Sequence of chain 1.A:
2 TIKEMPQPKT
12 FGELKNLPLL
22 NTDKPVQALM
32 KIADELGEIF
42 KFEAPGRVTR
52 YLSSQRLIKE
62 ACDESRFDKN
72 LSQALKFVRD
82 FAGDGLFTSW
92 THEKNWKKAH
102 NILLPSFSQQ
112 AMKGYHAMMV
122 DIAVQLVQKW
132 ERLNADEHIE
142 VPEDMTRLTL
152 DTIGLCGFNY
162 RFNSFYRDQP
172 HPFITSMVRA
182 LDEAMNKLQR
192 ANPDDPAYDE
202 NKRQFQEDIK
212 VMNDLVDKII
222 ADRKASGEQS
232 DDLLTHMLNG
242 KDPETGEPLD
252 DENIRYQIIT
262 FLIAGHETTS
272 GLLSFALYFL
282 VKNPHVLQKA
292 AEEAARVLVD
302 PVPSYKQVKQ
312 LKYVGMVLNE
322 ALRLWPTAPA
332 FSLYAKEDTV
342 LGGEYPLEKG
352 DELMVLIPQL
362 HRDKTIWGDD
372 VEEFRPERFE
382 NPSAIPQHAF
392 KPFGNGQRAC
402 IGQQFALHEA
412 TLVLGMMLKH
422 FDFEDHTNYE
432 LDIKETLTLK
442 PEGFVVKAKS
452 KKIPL

Binding-site contacts:
Ligand atom C39 contacts residue GKX1 of chain 1.D at 3.6 Å.
Ligand atom C36 contacts residue LEU438 of chain 1.A at 4.3 Å (hydrophobic).
Ligand atom C41 contacts residue ALA329 of chain 1.A at 4.1 Å (hydrophobic).
Ligand atom C38 contacts residue GKX1 of chain 1.D at 4.4 Å.
Ligand atom N32 contacts residue THR269 of chain 1.A at 3.8 Å.
Ligand atom C33 contacts residue HEM1 of chain 1.C at 3.1 Å.
Ligand atom C40 contacts residue GKX1 of chain 1.D at 4.2 Å.
Ligand atom C37 contacts residue PHE88 of chain 1.A at 3.5 Å (hydrophobic).
Ligand atom C35 contacts residue THR269 of chain 1.A at 4.5 Å.
Ligand atom C35 contacts residue ALA265 of chain 1.A at 3.5 Å (hydrophobic).
Ligand atom C38 contacts residue THR269 of chain 1.A at 4.5 Å.
Ligand atom N32 contacts residue CYS401 of chain 1.A at 4.3 Å.
Ligand atom C35 contacts residue THR261 of chain 1.A at 4.2 Å.
Ligand atom C42 contacts residue PHE88 of chain 1.A at 3.5 Å (hydrophobic).
Ligand atom C42 contacts residue HEM1 of chain 1.C at 3.9 Å.
Ligand atom C34 contacts residue ALA265 of chain 1.A at 4.2 Å (hydrophobic).
Ligand atom C35 contacts residue PHE88 of chain 1.A at 4.5 Å (hydrophobic).
Ligand atom C36 contacts residue ALA265 of chain 1.A at 4.2 Å (hydrophobic).
Ligand atom C40 contacts residue PHE88 of chain 1.A at 3.9 Å (hydrophobic).
Ligand atom C37 contacts residue THR269 of chain 1.A at 4.1 Å.
Ligand atom C39 contacts residue THR439 of chain 1.A at 4.1 Å.
Ligand atom N32 contacts residue HEM1 of chain 1.C at 2.0 Å.
Ligand atom C42 contacts residue THR269 of chain 1.A at 4.3 Å.
Ligand atom C40 contacts residue ALA329 of chain 1.A at 3.6 Å (hydrophobic).
Ligand atom C35 contacts residue ILE264 of chain 1.A at 4.3 Å (hydrophobic).
Ligand atom C40 contacts residue HEM1 of chain 1.C at 4.4 Å.
Ligand atom C33 contacts residue PHE88 of chain 1.A at 3.8 Å (hydrophobic).
Ligand atom C41 contacts residue PHE88 of chain 1.A at 3.5 Å (hydrophobic).
Ligand atom C39 contacts residue LEU438 of chain 1.A at 4.0 Å (hydrophobic).
Ligand atom C38 contacts residue PHE88 of chain 1.A at 3.7 Å (hydrophobic).
Ligand atom C39 contacts residue PHE88 of chain 1.A at 3.9 Å (hydrophobic).
Ligand atom C36 contacts residue ILE264 of chain 1.A at 3.9 Å (hydrophobic).
Ligand atom C34 contacts residue PHE88 of chain 1.A at 3.9 Å (hydrophobic).
Ligand atom C39 contacts residue ALA329 of chain 1.A at 4.1 Å (hydrophobic).
Ligand atom C36 contacts residue THR269 of chain 1.A at 4.2 Å.
Ligand atom C36 contacts residue PHE88 of chain 1.A at 4.0 Å (hydrophobic).
Ligand atom C38 contacts residue THR439 of chain 1.A at 3.9 Å.
Ligand atom C34 contacts residue HEM1 of chain 1.C at 3.5 Å.
Ligand atom C41 contacts residue HEM1 of chain 1.C at 3.5 Å.
Ligand atom C38 contacts residue LEU438 of chain 1.A at 3.9 Å (hydrophobic).

The protein below binds the small molecule below.
Small molecule (SMILES): N[C@@H]1CCCc2ccccc21